Binding-site contacts:
Ligand atom C7 contacts residue ASN315 of chain 36.H at 3.3 Å.
Ligand atom C6 contacts residue THR313 of chain 36.H at 4.5 Å.
Ligand atom O5 contacts residue ASN315 of chain 36.H at 2.4 Å (h-bond).
Ligand atom C1 contacts residue ASN315 of chain 36.H at 1.4 Å.
Ligand atom C1 contacts residue VAL314 of chain 36.H at 4.4 Å (hydrophobic).
Ligand atom C6 contacts residue ASN315 of chain 36.H at 4.5 Å.
Ligand atom N2 contacts residue ASN315 of chain 36.H at 2.8 Å (h-bond).
Ligand atom O5 contacts residue THR313 of chain 36.H at 4.3 Å.
Ligand atom C8 contacts residue ASN315 of chain 36.H at 3.5 Å.
Ligand atom C3 contacts residue ASN315 of chain 36.H at 3.8 Å.
Ligand atom O7 contacts residue ASN315 of chain 36.H at 4.2 Å.
Ligand atom C5 contacts residue ASN315 of chain 36.H at 3.7 Å.
Ligand atom C4 contacts residue ASN315 of chain 36.H at 4.3 Å.
Ligand atom C8 contacts residue ILE281 of chain 36.H at 4.5 Å (hydrophobic).
Ligand atom O5 contacts residue VAL314 of chain 36.H at 3.8 Å.
Ligand atom C2 contacts residue ASN315 of chain 36.H at 2.5 Å.

This protein binds this small molecule.
Small molecule (SMILES): CC(=O)N[C@@H]1[C@@H](O)[C@H](O)[C@@H](CO)O[C@H]1O

Sequence of chain 36.H:
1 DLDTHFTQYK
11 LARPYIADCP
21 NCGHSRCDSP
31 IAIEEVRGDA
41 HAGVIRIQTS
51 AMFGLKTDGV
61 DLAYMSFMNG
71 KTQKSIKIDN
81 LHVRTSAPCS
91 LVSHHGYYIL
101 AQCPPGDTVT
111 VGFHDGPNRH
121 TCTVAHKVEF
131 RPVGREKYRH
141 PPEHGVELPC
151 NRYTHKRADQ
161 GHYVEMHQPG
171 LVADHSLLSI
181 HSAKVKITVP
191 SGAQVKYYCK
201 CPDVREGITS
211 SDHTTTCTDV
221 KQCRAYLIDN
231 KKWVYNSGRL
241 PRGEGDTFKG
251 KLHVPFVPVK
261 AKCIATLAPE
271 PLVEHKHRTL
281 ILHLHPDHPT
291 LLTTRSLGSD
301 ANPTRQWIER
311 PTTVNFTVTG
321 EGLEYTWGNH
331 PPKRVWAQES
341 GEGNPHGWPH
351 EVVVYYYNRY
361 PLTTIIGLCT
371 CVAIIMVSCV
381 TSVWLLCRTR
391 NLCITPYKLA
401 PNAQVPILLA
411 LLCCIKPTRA